Binding-site contacts:
Ligand atom O contacts residue TYR226 of chain 2.A at 3.5 Å (h-bond).
Ligand atom CB contacts residue LYS268 of chain 2.B at 3.9 Å.
Ligand atom CA contacts residue TYR226 of chain 2.A at 4.2 Å (hydrophobic).
Ligand atom C contacts residue TYR226 of chain 2.A at 4.2 Å (hydrophobic).
Ligand atom OXT contacts residue TYR227 of chain 2.A at 4.1 Å.
Ligand atom C contacts residue GLU231 of chain 2.A at 4.2 Å.
Ligand atom CB contacts residue TYR226 of chain 2.A at 3.4 Å (hydrophobic).
Ligand atom C contacts residue TYR227 of chain 2.A at 4.2 Å (hydrophobic).
Ligand atom OXT contacts residue GLU231 of chain 2.A at 3.6 Å (salt-bridge).
Ligand atom O contacts residue TYR227 of chain 2.A at 3.4 Å.
Ligand atom O contacts residue GLU231 of chain 2.A at 4.4 Å.

The protein below binds the small molecule below.
Small molecule (SMILES): CC(=O)C(=O)O

Sequence of chain 2.B:
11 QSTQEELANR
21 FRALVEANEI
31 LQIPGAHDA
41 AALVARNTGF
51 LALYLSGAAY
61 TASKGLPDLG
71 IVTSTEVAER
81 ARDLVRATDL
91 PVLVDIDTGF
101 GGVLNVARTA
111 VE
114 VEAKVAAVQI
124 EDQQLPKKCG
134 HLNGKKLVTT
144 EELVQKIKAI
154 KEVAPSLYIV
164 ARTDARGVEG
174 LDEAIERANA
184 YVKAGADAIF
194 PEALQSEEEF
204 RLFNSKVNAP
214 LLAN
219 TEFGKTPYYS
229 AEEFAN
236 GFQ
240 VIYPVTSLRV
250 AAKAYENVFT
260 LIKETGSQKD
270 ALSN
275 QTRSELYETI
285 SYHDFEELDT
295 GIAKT

Sequence of chain 2.A:
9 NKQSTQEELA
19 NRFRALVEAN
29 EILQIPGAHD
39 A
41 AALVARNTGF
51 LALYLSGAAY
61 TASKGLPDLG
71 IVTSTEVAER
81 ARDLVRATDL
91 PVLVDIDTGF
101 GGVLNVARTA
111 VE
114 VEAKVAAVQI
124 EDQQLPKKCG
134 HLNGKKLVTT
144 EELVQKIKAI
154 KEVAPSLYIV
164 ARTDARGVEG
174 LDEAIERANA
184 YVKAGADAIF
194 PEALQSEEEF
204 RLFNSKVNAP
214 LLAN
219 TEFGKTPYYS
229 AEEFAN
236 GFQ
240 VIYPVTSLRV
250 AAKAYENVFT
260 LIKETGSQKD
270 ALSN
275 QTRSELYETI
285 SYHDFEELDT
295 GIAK